Sequence of chain 5.B:
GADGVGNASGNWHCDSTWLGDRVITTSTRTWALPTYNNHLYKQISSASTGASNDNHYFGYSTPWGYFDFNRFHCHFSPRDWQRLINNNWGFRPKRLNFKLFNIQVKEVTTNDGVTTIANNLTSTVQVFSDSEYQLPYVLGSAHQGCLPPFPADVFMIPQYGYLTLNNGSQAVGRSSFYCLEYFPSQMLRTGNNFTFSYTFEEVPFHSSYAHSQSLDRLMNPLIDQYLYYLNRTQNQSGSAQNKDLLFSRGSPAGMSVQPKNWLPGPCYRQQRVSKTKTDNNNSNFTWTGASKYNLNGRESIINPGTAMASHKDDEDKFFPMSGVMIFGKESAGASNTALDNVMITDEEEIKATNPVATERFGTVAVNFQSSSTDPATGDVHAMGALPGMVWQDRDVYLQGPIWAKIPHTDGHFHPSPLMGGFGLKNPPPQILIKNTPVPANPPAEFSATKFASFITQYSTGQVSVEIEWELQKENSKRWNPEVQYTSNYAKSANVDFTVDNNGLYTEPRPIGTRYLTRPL

Binding-site contacts:
Ligand atom C2 contacts residue HIS628 of chain 5.B at 3.3 Å.
Ligand atom N3 contacts residue HIS628 of chain 5.B at 4.4 Å.
Ligand atom N1 contacts residue HIS630 of chain 5.E at 4.2 Å.
Ligand atom O2 contacts residue GLY627 of chain 5.B at 3.5 Å.
Ligand atom C6 contacts residue PHE629 of chain 5.B at 4.1 Å (hydrophobic).
Ligand atom C2 contacts residue HIS630 of chain 5.E at 3.4 Å.
Ligand atom C5 contacts residue PHE629 of chain 5.E at 4.1 Å (hydrophobic).
Ligand atom N4 contacts residue PRO631 of chain 5.E at 4.5 Å.
Ligand atom N4 contacts residue HIS630 of chain 5.E at 3.4 Å.
Ligand atom C6 contacts residue HIS628 of chain 5.B at 2.9 Å.
Ligand atom C4 contacts residue HIS630 of chain 5.E at 3.4 Å.
Ligand atom C2 contacts residue GLY627 of chain 5.B at 4.2 Å.
Ligand atom C6 contacts residue PHE629 of chain 5.E at 4.4 Å (hydrophobic).
Ligand atom N1 contacts residue PHE629 of chain 5.B at 4.2 Å.
Ligand atom C5 contacts residue HIS628 of chain 5.B at 4.1 Å.
Ligand atom N3 contacts residue HIS630 of chain 5.E at 2.9 Å (h-bond).
Ligand atom O2 contacts residue HIS630 of chain 5.E at 3.8 Å.
Ligand atom N1 contacts residue HIS628 of chain 5.B at 2.3 Å (h-bond).
Ligand atom O2 contacts residue ASP626 of chain 5.B at 3.7 Å.
Ligand atom O2 contacts residue HIS628 of chain 5.B at 3.3 Å (h-bond).
Ligand atom N1 contacts residue TRP607 of chain 5.E at 4.4 Å.
Ligand atom C5 contacts residue HIS630 of chain 5.E at 4.3 Å.

This small molecule binds to this protein.
Small molecule (SMILES): Nc1ccnc(=O)[nH]1

Sequence of chain 5.E:
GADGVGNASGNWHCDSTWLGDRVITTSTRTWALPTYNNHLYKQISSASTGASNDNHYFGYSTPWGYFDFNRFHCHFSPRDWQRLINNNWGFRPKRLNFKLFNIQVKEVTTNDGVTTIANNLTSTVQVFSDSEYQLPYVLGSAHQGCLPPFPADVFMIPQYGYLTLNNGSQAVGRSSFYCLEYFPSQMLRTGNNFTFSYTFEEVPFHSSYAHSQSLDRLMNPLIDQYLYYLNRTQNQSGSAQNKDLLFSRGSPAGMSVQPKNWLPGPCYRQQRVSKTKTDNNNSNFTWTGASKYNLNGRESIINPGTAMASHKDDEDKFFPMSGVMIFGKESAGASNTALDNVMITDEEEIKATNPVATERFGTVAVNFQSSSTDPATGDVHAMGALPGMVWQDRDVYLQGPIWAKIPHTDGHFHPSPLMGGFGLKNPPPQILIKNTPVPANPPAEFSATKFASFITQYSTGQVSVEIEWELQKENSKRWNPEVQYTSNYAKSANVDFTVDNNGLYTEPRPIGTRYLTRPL